Binding-site contacts:
Ligand atom N1 contacts residue HIS94 of chain 1.A at 3.4 Å (h-bond).
Ligand atom C10 contacts residue GLY189 of chain 1.A at 3.5 Å.
Ligand atom N1 contacts residue HIS96 of chain 1.A at 3.2 Å (h-bond).
Ligand atom S contacts residue ZN1 of chain 1.B at 2.9 Å.
Ligand atom O contacts residue HIS159 of chain 1.A at 3.2 Å.
Ligand atom N1 contacts residue ASP98 of chain 1.A at 2.8 Å (salt-bridge).
Ligand atom O contacts residue ASN190 of chain 1.A at 2.9 Å (h-bond).
Ligand atom C13 contacts residue TRP67 of chain 1.A at 3.6 Å (hydrophobic).
Ligand atom N1 contacts residue ZN1 of chain 1.C at 2.9 Å.
Ligand atom N5 contacts residue ZN1 of chain 1.C at 2.0 Å.
Ligand atom N2 contacts residue HIS159 of chain 1.A at 3.7 Å.
Ligand atom N1 contacts residue HIS159 of chain 1.A at 3.3 Å (h-bond).
Ligand atom N4 contacts residue ZN1 of chain 1.C at 2.9 Å.
Ligand atom O contacts residue ZN1 of chain 1.B at 2.9 Å.
Ligand atom N4 contacts residue HIS220 of chain 1.A at 3.7 Å.
Ligand atom C17 contacts residue ZN1 of chain 1.C at 3.1 Å.
Ligand atom N5 contacts residue HIS159 of chain 1.A at 3.6 Å.
Ligand atom C8 contacts residue SER185 of chain 1.A at 3.1 Å.
Ligand atom C11 contacts residue TYR47 of chain 1.A at 3.5 Å (hydrophobic).
Ligand atom C10 contacts residue TYR47 of chain 1.A at 3.4 Å (hydrophobic).
Ligand atom N5 contacts residue ASP98 of chain 1.A at 3.7 Å.
Ligand atom N4 contacts residue HIS159 of chain 1.A at 3.2 Å.
Ligand atom C9 contacts residue HIS181 of chain 1.A at 3.8 Å.
Ligand atom N3 contacts residue HIS159 of chain 1.A at 3.2 Å.
Ligand atom N2 contacts residue GLY189 of chain 1.A at 3.8 Å.
Ligand atom N contacts residue SER185 of chain 1.A at 3.8 Å.
Ligand atom N4 contacts residue CYS178 of chain 1.A at 3.4 Å.
Ligand atom N5 contacts residue HIS220 of chain 1.A at 3.0 Å (h-bond).
Ligand atom C13 contacts residue PHE42 of chain 1.A at 3.4 Å (hydrophobic).
Ligand atom N5 contacts residue CYS178 of chain 1.A at 3.6 Å (h-bond).
Ligand atom C16 contacts residue ZN1 of chain 1.C at 3.6 Å.
Ligand atom C2 contacts residue HIS220 of chain 1.A at 3.7 Å.
Ligand atom S contacts residue HIS96 of chain 1.A at 3.4 Å (h-bond).
Ligand atom O1 contacts residue ZN1 of chain 1.B at 3.5 Å.
Ligand atom N3 contacts residue ASN190 of chain 1.A at 3.6 Å.
Ligand atom N1 contacts residue ZN1 of chain 1.B at 1.9 Å.
Ligand atom N2 contacts residue ASN190 of chain 1.A at 2.9 Å (h-bond).
Ligand atom O contacts residue HIS96 of chain 1.A at 3.2 Å (h-bond).
Ligand atom O1 contacts residue HIS96 of chain 1.A at 3.3 Å.
Ligand atom C8 contacts residue SER187 of chain 1.A at 3.3 Å.

The small molecule below binds the protein below.
Small molecule (SMILES): NS(=O)(=O)c1cccc(-c2ccc(C3CCNCC3)cc2)c1-c1nnn[nH]1

Sequence of chain 1.A:
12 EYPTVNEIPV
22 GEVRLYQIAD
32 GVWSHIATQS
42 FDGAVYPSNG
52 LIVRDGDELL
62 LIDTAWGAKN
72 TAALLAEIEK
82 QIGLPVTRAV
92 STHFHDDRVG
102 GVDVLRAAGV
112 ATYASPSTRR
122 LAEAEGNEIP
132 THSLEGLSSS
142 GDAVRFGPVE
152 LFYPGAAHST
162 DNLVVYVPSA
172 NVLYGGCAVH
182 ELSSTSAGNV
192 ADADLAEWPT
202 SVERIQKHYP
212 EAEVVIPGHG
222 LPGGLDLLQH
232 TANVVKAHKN